This protein binds this small molecule.
Small molecule (SMILES): CC(C)[C@H](NC(=O)[C@@H]1CCCN1C(=O)[C@H](CC(N)=O)NC(=O)[C@@H](N)Cc1ccccc1)C(=O)N[C@@H](Cc1ccc(O)cc1)C(=O)N1CCC[C@H]1C(=O)N[C@H](C=O)Cc1ccc(O)cc1

Binding-site contacts:
Ligand atom CG contacts residue TYR288 of chain 33.W at 3.4 Å (hydrophobic).
Ligand atom CZ contacts residue MET223 of chain 33.W at 2.9 Å (hydrophobic).
Ligand atom CB contacts residue ARG435 of chain 50.W at 3.7 Å.
Ligand atom CD1 contacts residue ARG193 of chain 50.W at 3.7 Å.
Ligand atom CE1 contacts residue ARG193 of chain 50.W at 3.1 Å.
Ligand atom CZ contacts residue ARG193 of chain 50.W at 3.1 Å.
Ligand atom OD1 contacts residue GLU199 of chain 50.W at 3.4 Å (salt-bridge).
Ligand atom CD2 contacts residue MET223 of chain 33.W at 3.7 Å (hydrophobic).
Ligand atom CD contacts residue HIS431 of chain 50.W at 3.8 Å.
Ligand atom O contacts residue ARG435 of chain 50.W at 3.5 Å (salt-bridge).
Ligand atom OH contacts residue LEU283 of chain 33.W at 3.8 Å.
Ligand atom C contacts residue ARG193 of chain 50.W at 3.4 Å.
Ligand atom CG contacts residue GLU199 of chain 50.W at 3.6 Å.
Ligand atom OH contacts residue THR430 of chain 50.W at 3.4 Å.
Ligand atom CE1 contacts residue MET223 of chain 33.W at 3.3 Å (hydrophobic).
Ligand atom CE1 contacts residue GLU289 of chain 33.W at 3.6 Å.
Ligand atom OH contacts residue HIS431 of chain 50.W at 2.9 Å (h-bond).
Ligand atom CG2 contacts residue LEU189 of chain 50.W at 2.8 Å (hydrophobic).
Ligand atom CE1 contacts residue THR219 of chain 33.W at 3.9 Å.
Ligand atom ND2 contacts residue TYR188 of chain 50.W at 3.5 Å (h-bond).
Ligand atom CG1 contacts residue PHE436 of chain 50.W at 3.4 Å (hydrophobic).
Ligand atom CE1 contacts residue VAL432 of chain 50.W at 3.8 Å (hydrophobic).
Ligand atom CG2 contacts residue TYR188 of chain 50.W at 3.9 Å (hydrophobic).
Ligand atom CE1 contacts residue HIS431 of chain 50.W at 3.0 Å.
Ligand atom CE2 contacts residue MET223 of chain 33.W at 3.5 Å (hydrophobic).
Ligand atom CZ contacts residue THR219 of chain 33.W at 3.2 Å.
Ligand atom O contacts residue ARG193 of chain 50.W at 2.8 Å (salt-bridge).
Ligand atom N contacts residue ARG193 of chain 50.W at 3.8 Å.
Ligand atom CG contacts residue HIS431 of chain 50.W at 3.8 Å.
Ligand atom ND2 contacts residue GLU199 of chain 50.W at 2.9 Å (salt-bridge).
Ligand atom CD1 contacts residue HIS431 of chain 50.W at 3.3 Å.
Ligand atom CZ contacts residue HIS431 of chain 50.W at 3.4 Å.
Ligand atom OH contacts residue MET223 of chain 33.W at 2.2 Å (h-bond).
Ligand atom CG1 contacts residue ARG435 of chain 50.W at 3.8 Å.
Ligand atom CA contacts residue ARG193 of chain 50.W at 3.8 Å.
Ligand atom CE2 contacts residue ARG193 of chain 50.W at 3.8 Å.
Ligand atom CB contacts residue GLU289 of chain 33.W at 3.8 Å.
Ligand atom CB contacts residue LEU189 of chain 50.W at 3.8 Å (hydrophobic).
Ligand atom CG contacts residue GLU289 of chain 33.W at 3.6 Å.
Ligand atom CD1 contacts residue GLU289 of chain 33.W at 3.0 Å.

Sequence of chain 50.W:
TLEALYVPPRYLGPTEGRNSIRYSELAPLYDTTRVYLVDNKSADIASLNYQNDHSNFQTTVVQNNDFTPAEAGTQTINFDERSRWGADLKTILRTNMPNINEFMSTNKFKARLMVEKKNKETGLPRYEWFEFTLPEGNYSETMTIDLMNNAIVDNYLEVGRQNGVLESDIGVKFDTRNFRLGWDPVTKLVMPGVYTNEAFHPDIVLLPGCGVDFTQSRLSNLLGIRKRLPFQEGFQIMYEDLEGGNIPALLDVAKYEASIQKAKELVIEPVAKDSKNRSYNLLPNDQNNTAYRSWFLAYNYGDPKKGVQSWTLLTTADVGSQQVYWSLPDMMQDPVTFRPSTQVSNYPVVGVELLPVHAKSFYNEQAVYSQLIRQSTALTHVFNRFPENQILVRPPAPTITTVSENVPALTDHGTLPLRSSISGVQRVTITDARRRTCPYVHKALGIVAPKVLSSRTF

Sequence of chain 33.W:
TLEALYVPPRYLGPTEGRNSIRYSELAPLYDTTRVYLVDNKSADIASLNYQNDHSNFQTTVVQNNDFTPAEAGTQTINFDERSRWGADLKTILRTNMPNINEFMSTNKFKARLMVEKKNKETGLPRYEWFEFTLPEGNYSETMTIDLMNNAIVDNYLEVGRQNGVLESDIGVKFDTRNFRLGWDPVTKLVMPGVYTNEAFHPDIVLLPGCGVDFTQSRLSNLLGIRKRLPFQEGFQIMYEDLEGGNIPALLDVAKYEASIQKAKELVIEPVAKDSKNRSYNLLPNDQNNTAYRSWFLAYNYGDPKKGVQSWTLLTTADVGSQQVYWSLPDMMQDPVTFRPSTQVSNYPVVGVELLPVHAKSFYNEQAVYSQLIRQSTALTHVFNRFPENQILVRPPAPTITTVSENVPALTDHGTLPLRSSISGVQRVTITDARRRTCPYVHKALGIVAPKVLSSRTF